Binding-site contacts:
Ligand atom N3 contacts residue LEU135 of chain 1.A at 3.6 Å.
Ligand atom C17 contacts residue HIS85 of chain 1.A at 3.6 Å.
Ligand atom O1 contacts residue PHE83 of chain 1.A at 3.7 Å.
Ligand atom C9 contacts residue ILE11 of chain 1.A at 3.8 Å (hydrophobic).
Ligand atom N1 contacts residue VAL19 of chain 1.A at 3.7 Å.
Ligand atom C8 contacts residue GLU82 of chain 1.A at 3.1 Å.
Ligand atom N3 contacts residue ILE11 of chain 1.A at 3.8 Å.
Ligand atom C14 contacts residue ASP87 of chain 1.A at 3.5 Å.
Ligand atom C15 contacts residue ILE11 of chain 1.A at 3.9 Å (hydrophobic).
Ligand atom C7 contacts residue ALA32 of chain 1.A at 3.5 Å (hydrophobic).
Ligand atom C9 contacts residue LEU135 of chain 1.A at 3.5 Å (hydrophobic).
Ligand atom C10 contacts residue LEU135 of chain 1.A at 3.8 Å (hydrophobic).
Ligand atom N2 contacts residue ALA32 of chain 1.A at 3.9 Å.
Ligand atom S contacts residue GLN132 of chain 1.A at 3.8 Å.
Ligand atom N2 contacts residue PHE83 of chain 1.A at 3.7 Å.
Ligand atom C17 contacts residue PHE83 of chain 1.A at 3.8 Å (hydrophobic).
Ligand atom O2 contacts residue HIS85 of chain 1.A at 3.6 Å.
Ligand atom C16 contacts residue HIS85 of chain 1.A at 3.7 Å.
Ligand atom C8 contacts residue ALA32 of chain 1.A at 3.5 Å (hydrophobic).
Ligand atom C11 contacts residue LEU135 of chain 1.A at 3.5 Å (hydrophobic).
Ligand atom C6 contacts residue ALA32 of chain 1.A at 4.0 Å (hydrophobic).
Ligand atom N6 contacts residue ILE11 of chain 1.A at 3.6 Å.
Ligand atom N2 contacts residue LEU84 of chain 1.A at 3.0 Å (h-bond).
Ligand atom C10 contacts residue LEU84 of chain 1.A at 3.4 Å (hydrophobic).
Ligand atom N6 contacts residue LEU135 of chain 1.A at 3.5 Å.
Ligand atom N3 contacts residue LEU84 of chain 1.A at 2.8 Å (h-bond).
Ligand atom C2 contacts residue GLN132 of chain 1.A at 3.9 Å.
Ligand atom C14 contacts residue LYS90 of chain 1.A at 3.7 Å.
Ligand atom C1 contacts residue GLN132 of chain 1.A at 3.6 Å.
Ligand atom C4 contacts residue PHE81 of chain 1.A at 3.6 Å (hydrophobic).
Ligand atom C10 contacts residue ILE11 of chain 1.A at 3.8 Å (hydrophobic).
Ligand atom C17 contacts residue LEU84 of chain 1.A at 3.3 Å (hydrophobic).
Ligand atom N3 contacts residue PHE83 of chain 1.A at 3.6 Å.
Ligand atom O1 contacts residue HIS85 of chain 1.A at 2.8 Å (h-bond).
Ligand atom C9 contacts residue LEU84 of chain 1.A at 3.7 Å (hydrophobic).
Ligand atom C12 contacts residue ILE11 of chain 1.A at 3.9 Å (hydrophobic).
Ligand atom N5 contacts residue HIS85 of chain 1.A at 3.0 Å (h-bond).
Ligand atom N2 contacts residue GLU82 of chain 1.A at 3.8 Å.
Ligand atom C2 contacts residue VAL19 of chain 1.A at 4.0 Å (hydrophobic).
Ligand atom C8 contacts residue LEU84 of chain 1.A at 3.7 Å (hydrophobic).

Sequence of chain 1.A:
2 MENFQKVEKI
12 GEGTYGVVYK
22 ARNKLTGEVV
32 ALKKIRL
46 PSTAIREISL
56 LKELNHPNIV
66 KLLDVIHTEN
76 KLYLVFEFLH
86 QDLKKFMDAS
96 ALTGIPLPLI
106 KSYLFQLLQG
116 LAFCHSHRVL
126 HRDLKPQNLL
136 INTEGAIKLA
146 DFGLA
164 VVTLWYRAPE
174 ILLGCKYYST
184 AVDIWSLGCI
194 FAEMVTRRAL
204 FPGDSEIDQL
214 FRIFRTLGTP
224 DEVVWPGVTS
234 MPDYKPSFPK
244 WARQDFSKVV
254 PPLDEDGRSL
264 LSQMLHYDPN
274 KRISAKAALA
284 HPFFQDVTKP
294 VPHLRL

A small-molecule ligand and the protein it binds are described below.
Small molecule (SMILES): Cc1nc(C)c(-c2ccnc(Nc3ccc(N(C)C)c([N+](=O)[O-])c3)n2)s1